Binding-site contacts:
Ligand atom C2 contacts residue THR261 of chain 1.B at 4.4 Å.
Ligand atom O5 contacts residue THR261 of chain 1.B at 3.6 Å.
Ligand atom C1 contacts residue THR261 of chain 1.B at 3.2 Å.
Ligand atom C3 contacts residue ASN259 of chain 1.B at 3.5 Å.
Ligand atom C2 contacts residue ASN259 of chain 1.B at 2.0 Å.
Ligand atom C5 contacts residue THR261 of chain 1.B at 4.0 Å.
Ligand atom N2 contacts residue ASN259 of chain 1.B at 2.6 Å (h-bond).
Ligand atom C8 contacts residue ASN259 of chain 1.B at 3.3 Å.
Ligand atom C4 contacts residue ASN259 of chain 1.B at 3.9 Å.
Ligand atom O5 contacts residue CYS262 of chain 1.B at 4.2 Å.
Ligand atom O3 contacts residue ASN259 of chain 1.B at 4.4 Å.
Ligand atom O5 contacts residue ASN259 of chain 1.B at 2.4 Å (h-bond).
Ligand atom C7 contacts residue ASN259 of chain 1.B at 3.4 Å.
Ligand atom C5 contacts residue ASN259 of chain 1.B at 3.6 Å.
Ligand atom C1 contacts residue ASN259 of chain 1.B at 1.4 Å.

Sequence of chain 1.B:
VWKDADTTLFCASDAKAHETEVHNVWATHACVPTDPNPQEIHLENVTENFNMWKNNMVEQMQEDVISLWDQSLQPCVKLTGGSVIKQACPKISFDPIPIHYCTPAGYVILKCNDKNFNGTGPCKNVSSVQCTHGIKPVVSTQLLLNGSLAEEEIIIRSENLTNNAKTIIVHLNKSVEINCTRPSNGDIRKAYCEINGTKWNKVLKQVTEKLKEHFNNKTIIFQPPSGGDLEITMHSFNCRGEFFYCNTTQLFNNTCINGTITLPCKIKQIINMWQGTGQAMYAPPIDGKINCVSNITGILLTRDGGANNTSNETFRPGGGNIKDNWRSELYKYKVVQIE

A protein and the small-molecule ligand that binds it are described below.
Small molecule (SMILES): CC(=O)N[C@@H]1[C@@H](O)[C@H](O)[C@@H](CO)O[C@H]1O